Sequence of chain 1.C:
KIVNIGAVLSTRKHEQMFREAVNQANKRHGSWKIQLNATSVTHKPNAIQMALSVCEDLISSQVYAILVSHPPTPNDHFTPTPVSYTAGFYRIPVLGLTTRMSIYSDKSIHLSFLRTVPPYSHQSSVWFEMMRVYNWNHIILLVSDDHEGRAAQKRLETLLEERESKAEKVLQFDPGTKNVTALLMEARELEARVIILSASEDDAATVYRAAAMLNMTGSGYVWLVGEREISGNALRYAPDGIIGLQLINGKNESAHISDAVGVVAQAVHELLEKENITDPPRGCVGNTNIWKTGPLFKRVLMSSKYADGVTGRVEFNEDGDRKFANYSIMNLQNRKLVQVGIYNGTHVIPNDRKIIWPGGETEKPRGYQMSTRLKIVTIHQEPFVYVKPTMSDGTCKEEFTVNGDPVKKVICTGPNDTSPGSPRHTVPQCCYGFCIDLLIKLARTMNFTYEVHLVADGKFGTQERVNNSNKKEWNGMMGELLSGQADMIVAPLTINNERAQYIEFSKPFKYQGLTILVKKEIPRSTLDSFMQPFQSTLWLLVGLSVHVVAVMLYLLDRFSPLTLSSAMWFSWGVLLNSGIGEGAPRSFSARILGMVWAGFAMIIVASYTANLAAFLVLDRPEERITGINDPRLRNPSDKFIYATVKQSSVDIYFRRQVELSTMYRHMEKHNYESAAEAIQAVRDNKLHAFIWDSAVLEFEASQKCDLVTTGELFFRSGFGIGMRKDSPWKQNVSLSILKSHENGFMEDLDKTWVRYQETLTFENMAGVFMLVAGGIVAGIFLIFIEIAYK

Binding-site contacts:
Ligand atom C1 contacts residue ASN471 of chain 1.C at 1.4 Å.
Ligand atom C3 contacts residue ASN471 of chain 1.C at 3.9 Å.
Ligand atom C7 contacts residue ASN471 of chain 1.C at 3.5 Å.
Ligand atom O6 contacts residue MET394 of chain 1.C at 3.3 Å.
Ligand atom O5 contacts residue ASN471 of chain 1.C at 2.4 Å (h-bond).
Ligand atom C5 contacts residue ASN471 of chain 1.C at 3.6 Å.
Ligand atom O7 contacts residue ASN471 of chain 1.C at 3.4 Å.
Ligand atom C2 contacts residue ASN471 of chain 1.C at 2.6 Å.
Ligand atom C6 contacts residue MET394 of chain 1.C at 4.0 Å (hydrophobic).
Ligand atom N2 contacts residue ASN471 of chain 1.C at 3.0 Å (h-bond).
Ligand atom C4 contacts residue ASN471 of chain 1.C at 4.3 Å.

The small molecule below binds the protein below.
Small molecule (SMILES): CC(=O)N[C@@H]1[C@@H](O)[C@H](O)[C@@H](CO)O[C@H]1O